Sequence of chain 33.A:
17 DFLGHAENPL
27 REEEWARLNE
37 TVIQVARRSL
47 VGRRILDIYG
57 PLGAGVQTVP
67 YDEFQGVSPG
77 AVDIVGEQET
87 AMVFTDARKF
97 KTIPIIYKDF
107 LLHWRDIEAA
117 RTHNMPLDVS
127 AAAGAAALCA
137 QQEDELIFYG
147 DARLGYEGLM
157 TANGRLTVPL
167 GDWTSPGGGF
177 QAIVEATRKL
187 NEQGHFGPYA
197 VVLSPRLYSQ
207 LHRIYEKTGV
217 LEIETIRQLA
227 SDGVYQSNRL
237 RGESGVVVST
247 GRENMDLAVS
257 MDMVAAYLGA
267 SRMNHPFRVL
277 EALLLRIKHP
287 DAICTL

Binding-site contacts:
Ligand atom C contacts residue ARG49 of chain 33.A at 3.4 Å.
Ligand atom OG1 contacts residue ASP258 of chain 33.A at 3.3 Å.
Ligand atom CD contacts residue LEU52 of chain 33.A at 3.5 Å (hydrophobic).
Ligand atom OG1 contacts residue ILE39 of chain 33.A at 3.5 Å.
Ligand atom CB contacts residue ARG49 of chain 33.A at 3.5 Å.
Ligand atom CB contacts residue ASP258 of chain 33.A at 3.7 Å.
Ligand atom CA contacts residue ARG49 of chain 33.A at 3.5 Å.
Ligand atom CA contacts residue ARG50 of chain 33.A at 3.5 Å.
Ligand atom C contacts residue ILE39 of chain 33.A at 3.6 Å (hydrophobic).
Ligand atom C contacts residue ASP258 of chain 33.A at 3.6 Å.
Ligand atom N contacts residue ARG49 of chain 33.A at 3.6 Å.
Ligand atom N contacts residue ASP258 of chain 33.A at 2.8 Å (salt-bridge).
Ligand atom CA contacts residue ASP258 of chain 33.A at 3.7 Å.
Ligand atom CD2 contacts residue ASP258 of chain 33.A at 3.5 Å.
Ligand atom CB contacts residue ARG50 of chain 33.A at 3.7 Å.
Ligand atom O contacts residue ARG50 of chain 33.A at 3.6 Å.
Ligand atom CA contacts residue ASP258 of chain 33.A at 3.7 Å.
Ligand atom CD2 contacts residue ARG43 of chain 33.A at 3.7 Å.
Ligand atom N contacts residue ASP258 of chain 33.A at 2.9 Å (salt-bridge).
Ligand atom O contacts residue ILE39 of chain 33.A at 3.6 Å.
Ligand atom NH1 contacts residue ASP228 of chain 33.A at 2.8 Å (salt-bridge).
Ligand atom CG2 contacts residue MET259 of chain 33.A at 3.7 Å (hydrophobic).
Ligand atom CG2 contacts residue ALA42 of chain 33.A at 3.7 Å (hydrophobic).
Ligand atom N contacts residue ASP258 of chain 33.A at 3.0 Å (salt-bridge).
Ligand atom CA contacts residue ASP258 of chain 33.A at 3.5 Å.
Ligand atom O contacts residue ARG49 of chain 33.A at 3.1 Å (salt-bridge).
Ligand atom NE contacts residue ASP53 of chain 33.A at 3.7 Å.
Ligand atom NH1 contacts residue THR246 of chain 33.A at 3.0 Å (h-bond).
Ligand atom CB contacts residue ASP258 of chain 33.A at 3.5 Å.
Ligand atom N contacts residue ARG49 of chain 33.A at 3.0 Å (salt-bridge).
Ligand atom CB contacts residue MET259 of chain 33.A at 3.8 Å (hydrophobic).
Ligand atom CB contacts residue ILE39 of chain 33.A at 3.6 Å (hydrophobic).
Ligand atom CD contacts residue ARG50 of chain 33.A at 3.6 Å.
Ligand atom OG1 contacts residue MET259 of chain 33.A at 2.8 Å (h-bond).
Ligand atom O contacts residue ARG43 of chain 33.A at 3.0 Å (salt-bridge).
Ligand atom NH2 contacts residue ARG50 of chain 33.A at 3.3 Å (salt-bridge).
Ligand atom N contacts residue ILE39 of chain 33.A at 3.7 Å.
Ligand atom N contacts residue ARG49 of chain 33.A at 3.6 Å.
Ligand atom C contacts residue ASP258 of chain 33.A at 3.7 Å.
Ligand atom O contacts residue ARG43 of chain 33.A at 3.1 Å (salt-bridge).

A small-molecule ligand and the protein it binds are described below.
Small molecule (SMILES): CC(C)C[C@H](NC(=O)CN)C(=O)N[C@H](C(=O)N[C@H](C(=O)NCC(=O)N[C@@H](CO)C(=O)N[C@@H](CC(C)C)C(=O)N[C@@H](CCCN=C(N)N)C(=O)NCC=O)C(C)C)[C@@H](C)O